Sequence of chain 1.B:
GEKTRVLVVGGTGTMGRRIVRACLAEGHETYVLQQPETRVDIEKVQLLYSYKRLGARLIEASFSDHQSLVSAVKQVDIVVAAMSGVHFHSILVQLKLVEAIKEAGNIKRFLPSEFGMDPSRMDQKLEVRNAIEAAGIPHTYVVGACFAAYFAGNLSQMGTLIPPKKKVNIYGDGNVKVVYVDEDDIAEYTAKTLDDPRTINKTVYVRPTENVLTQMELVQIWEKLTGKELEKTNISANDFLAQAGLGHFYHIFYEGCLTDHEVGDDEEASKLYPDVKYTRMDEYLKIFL

Binding-site contacts:
Ligand atom CAY contacts residue MET125 of chain 1.B at 3.9 Å (hydrophobic).
Ligand atom OAQ contacts residue NDP1 of chain 1.J at 3.8 Å.
Ligand atom CAA contacts residue THR179 of chain 1.B at 3.5 Å.
Ligand atom OAB contacts residue GLN176 of chain 1.B at 4.0 Å.
Ligand atom CAA contacts residue ASN173 of chain 1.B at 3.1 Å.
Ligand atom CAL contacts residue PHE170 of chain 1.B at 3.5 Å (hydrophobic).
Ligand atom CAA contacts residue TYR169 of chain 1.B at 3.6 Å (hydrophobic).
Ligand atom CAV contacts residue NDP1 of chain 1.J at 3.7 Å.
Ligand atom OAB contacts residue VAL46 of chain 1.F at 3.9 Å.
Ligand atom CAN contacts residue PHE170 of chain 1.B at 3.9 Å (hydrophobic).
Ligand atom OAX contacts residue NDP1 of chain 1.J at 3.4 Å (h-bond).
Ligand atom OAZ contacts residue LYS144 of chain 1.B at 3.6 Å (salt-bridge).
Ligand atom CAY contacts residue ILE280 of chain 1.B at 3.8 Å (hydrophobic).
Ligand atom OAM contacts residue HIS276 of chain 1.B at 3.4 Å.
Ligand atom CAR contacts residue NDP1 of chain 1.J at 4.0 Å.
Ligand atom CAR contacts residue HIS276 of chain 1.B at 3.6 Å.
Ligand atom CAY contacts residue ALA164 of chain 1.B at 3.8 Å (hydrophobic).
Ligand atom CAA contacts residue GLN176 of chain 1.B at 3.5 Å.
Ligand atom CAJ contacts residue TYR169 of chain 1.B at 3.7 Å (hydrophobic).
Ligand atom OAX contacts residue GLY124 of chain 1.B at 3.5 Å.
Ligand atom CAS contacts residue HIS276 of chain 1.B at 3.4 Å.
Ligand atom OAB contacts residue MET177 of chain 1.B at 3.5 Å.
Ligand atom OAB contacts residue GLY178 of chain 1.B at 3.1 Å (h-bond).
Ligand atom CAY contacts residue NDP1 of chain 1.J at 3.4 Å.
Ligand atom OAZ contacts residue GLY124 of chain 1.B at 3.3 Å.
Ligand atom CAN contacts residue HIS276 of chain 1.B at 4.0 Å.
Ligand atom CAC contacts residue PHE277 of chain 1.B at 3.9 Å (hydrophobic).
Ligand atom OAZ contacts residue MET125 of chain 1.B at 3.2 Å (h-bond).
Ligand atom OAI contacts residue MET177 of chain 1.B at 3.8 Å.
Ligand atom CAT contacts residue NDP1 of chain 1.J at 3.4 Å.
Ligand atom OAI contacts residue GLY178 of chain 1.B at 3.1 Å (h-bond).
Ligand atom CAW contacts residue NDP1 of chain 1.J at 3.7 Å.
Ligand atom CAT contacts residue HIS276 of chain 1.B at 3.7 Å.
Ligand atom CAE contacts residue PHE277 of chain 1.B at 4.0 Å (hydrophobic).
Ligand atom OAX contacts residue MET125 of chain 1.B at 3.0 Å (h-bond).
Ligand atom CAP contacts residue NDP1 of chain 1.J at 3.2 Å.
Ligand atom OAM contacts residue PHE170 of chain 1.B at 3.7 Å.
Ligand atom OAZ contacts residue NDP1 of chain 1.J at 3.9 Å.
Ligand atom CAU contacts residue NDP1 of chain 1.J at 3.7 Å.
Ligand atom CAD contacts residue PHE277 of chain 1.B at 3.8 Å (hydrophobic).

Sequence of chain 1.F:
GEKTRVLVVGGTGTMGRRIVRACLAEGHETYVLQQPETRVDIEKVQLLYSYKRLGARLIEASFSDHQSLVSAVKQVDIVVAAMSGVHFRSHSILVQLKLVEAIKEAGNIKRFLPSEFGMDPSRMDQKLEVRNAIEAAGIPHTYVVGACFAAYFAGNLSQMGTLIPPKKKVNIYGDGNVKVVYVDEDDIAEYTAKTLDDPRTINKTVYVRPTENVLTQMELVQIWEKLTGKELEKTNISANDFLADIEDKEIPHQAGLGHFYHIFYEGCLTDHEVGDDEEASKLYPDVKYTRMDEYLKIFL

This protein binds this small molecule.
Small molecule (SMILES): COc1cc(C[C@@H]2CO[C@@H](c3ccc(O)c(OC)c3)[C@@H]2CO)ccc1O